A protein and the small-molecule ligand that binds it are described below.
Small molecule (SMILES): CC(=O)N[C@@H]1[C@@H](O)[C@H](O)[C@@H](CO)O[C@H]1O

Sequence of chain 1.B:
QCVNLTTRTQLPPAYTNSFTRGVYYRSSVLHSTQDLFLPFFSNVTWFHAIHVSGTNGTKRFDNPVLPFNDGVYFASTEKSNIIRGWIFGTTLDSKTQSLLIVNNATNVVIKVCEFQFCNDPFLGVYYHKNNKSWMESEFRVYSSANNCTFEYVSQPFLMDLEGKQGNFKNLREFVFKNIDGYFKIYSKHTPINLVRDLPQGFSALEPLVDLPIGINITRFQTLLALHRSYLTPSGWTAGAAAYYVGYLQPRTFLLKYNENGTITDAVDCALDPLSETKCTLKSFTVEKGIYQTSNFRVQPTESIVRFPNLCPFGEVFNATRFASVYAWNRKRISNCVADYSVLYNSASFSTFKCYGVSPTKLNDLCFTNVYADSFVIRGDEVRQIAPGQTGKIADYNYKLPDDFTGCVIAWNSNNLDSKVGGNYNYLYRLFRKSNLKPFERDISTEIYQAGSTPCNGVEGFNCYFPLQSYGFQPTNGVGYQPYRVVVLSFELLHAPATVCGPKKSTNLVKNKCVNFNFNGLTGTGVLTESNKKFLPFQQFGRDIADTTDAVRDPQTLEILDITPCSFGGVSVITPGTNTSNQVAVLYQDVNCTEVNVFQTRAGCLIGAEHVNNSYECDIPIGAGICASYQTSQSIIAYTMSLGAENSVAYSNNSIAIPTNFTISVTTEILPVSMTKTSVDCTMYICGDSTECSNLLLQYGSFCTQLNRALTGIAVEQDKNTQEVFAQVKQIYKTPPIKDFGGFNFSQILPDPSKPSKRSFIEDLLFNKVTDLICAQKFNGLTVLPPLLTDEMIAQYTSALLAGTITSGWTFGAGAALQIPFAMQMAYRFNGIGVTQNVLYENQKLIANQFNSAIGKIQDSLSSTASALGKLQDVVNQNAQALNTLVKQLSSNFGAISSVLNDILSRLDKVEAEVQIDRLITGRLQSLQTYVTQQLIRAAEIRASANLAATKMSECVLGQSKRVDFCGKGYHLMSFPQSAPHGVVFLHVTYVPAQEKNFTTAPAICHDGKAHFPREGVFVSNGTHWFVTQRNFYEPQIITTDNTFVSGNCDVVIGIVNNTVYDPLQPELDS

Binding-site contacts:
Ligand atom O7 contacts residue ASN1134 of chain 1.B at 2.9 Å (h-bond).
Ligand atom C1 contacts residue ASN1134 of chain 1.B at 1.4 Å.
Ligand atom C3 contacts residue ASN1134 of chain 1.B at 3.8 Å.
Ligand atom O5 contacts residue ASN1134 of chain 1.B at 2.4 Å (h-bond).
Ligand atom C7 contacts residue ASN1134 of chain 1.B at 3.2 Å.
Ligand atom C4 contacts residue ASN1134 of chain 1.B at 4.2 Å.
Ligand atom C5 contacts residue ASN1134 of chain 1.B at 3.7 Å.
Ligand atom N2 contacts residue ASN1134 of chain 1.B at 2.9 Å (h-bond).
Ligand atom C2 contacts residue ASN1134 of chain 1.B at 2.5 Å.